Sequence of chain 1.B:
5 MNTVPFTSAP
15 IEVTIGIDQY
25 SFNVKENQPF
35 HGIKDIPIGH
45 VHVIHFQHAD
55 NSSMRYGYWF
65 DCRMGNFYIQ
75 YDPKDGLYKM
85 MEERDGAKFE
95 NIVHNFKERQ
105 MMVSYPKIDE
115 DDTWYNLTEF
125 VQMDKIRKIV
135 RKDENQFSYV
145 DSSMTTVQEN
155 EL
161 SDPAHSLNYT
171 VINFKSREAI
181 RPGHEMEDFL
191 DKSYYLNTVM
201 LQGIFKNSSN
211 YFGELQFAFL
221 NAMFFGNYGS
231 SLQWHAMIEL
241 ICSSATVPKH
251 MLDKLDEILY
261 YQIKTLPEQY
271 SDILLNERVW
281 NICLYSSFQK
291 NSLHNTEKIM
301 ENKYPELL

Binding-site contacts:
Ligand atom O1 contacts residue ILE96 of chain 1.B at 3.9 Å.
Ligand atom C4 contacts residue ILE96 of chain 1.B at 4.4 Å (hydrophobic).
Ligand atom C1 contacts residue ILE96 of chain 1.B at 4.0 Å (hydrophobic).
Ligand atom C1 contacts residue TYR72 of chain 1.B at 3.8 Å (hydrophobic).
Ligand atom O3 contacts residue GLN74 of chain 1.B at 3.2 Å (h-bond).
Ligand atom C contacts residue ILE96 of chain 1.B at 3.6 Å (hydrophobic).
Ligand atom C5 contacts residue TYR72 of chain 1.B at 4.0 Å (hydrophobic).
Ligand atom C8 contacts residue GLN74 of chain 1.B at 3.7 Å.
Ligand atom C contacts residue TYR72 of chain 1.B at 4.2 Å (hydrophobic).
Ligand atom BR contacts residue PHE100 of chain 1.B at 4.2 Å.
Ligand atom O contacts residue DMS1 of chain 1.E at 3.5 Å.
Ligand atom BR contacts residue PHE10 of chain 1.B at 3.6 Å.
Ligand atom C6 contacts residue GLU87 of chain 1.B at 4.3 Å.
Ligand atom C7 contacts residue LYS92 of chain 1.B at 3.5 Å.
Ligand atom BR contacts residue TYR72 of chain 1.B at 4.2 Å.
Ligand atom S contacts residue LYS92 of chain 1.B at 3.6 Å (salt-bridge).
Ligand atom BR contacts residue DMS1 of chain 1.E at 4.1 Å.
Ligand atom C contacts residue PHE93 of chain 1.B at 3.7 Å (hydrophobic).
Ligand atom C5 contacts residue PHE93 of chain 1.B at 4.0 Å (hydrophobic).
Ligand atom C9 contacts residue GLN74 of chain 1.B at 3.8 Å.
Ligand atom C3 contacts residue TYR72 of chain 1.B at 2.8 Å (hydrophobic).
Ligand atom C4 contacts residue PRO9 of chain 1.B at 4.0 Å (hydrophobic).
Ligand atom BR contacts residue ILE96 of chain 1.B at 4.3 Å.
Ligand atom C2 contacts residue TYR72 of chain 1.B at 3.1 Å (hydrophobic).
Ligand atom O1 contacts residue GLU87 of chain 1.B at 3.9 Å.
Ligand atom BR contacts residue THR11 of chain 1.B at 3.5 Å.
Ligand atom C6 contacts residue TYR72 of chain 1.B at 3.2 Å (hydrophobic).
Ligand atom O1 contacts residue LYS92 of chain 1.B at 2.8 Å (salt-bridge).
Ligand atom C8 contacts residue TYR72 of chain 1.B at 4.4 Å (hydrophobic).
Ligand atom C5 contacts residue PRO9 of chain 1.B at 3.7 Å (hydrophobic).
Ligand atom C5 contacts residue ILE96 of chain 1.B at 3.8 Å (hydrophobic).
Ligand atom C1 contacts residue GLU87 of chain 1.B at 3.3 Å.
Ligand atom C4 contacts residue DMS1 of chain 1.E at 4.4 Å.
Ligand atom C2 contacts residue GLU87 of chain 1.B at 4.2 Å.
Ligand atom C4 contacts residue TYR72 of chain 1.B at 3.4 Å (hydrophobic).
Ligand atom BR contacts residue PRO9 of chain 1.B at 3.6 Å.
Ligand atom C contacts residue GLU87 of chain 1.B at 4.0 Å.

A protein and the small-molecule ligand that binds it are described below.
Small molecule (SMILES): O=C(O)CCS(=O)(=O)Cc1cccc(Br)c1